Sequence of chain 1.C:
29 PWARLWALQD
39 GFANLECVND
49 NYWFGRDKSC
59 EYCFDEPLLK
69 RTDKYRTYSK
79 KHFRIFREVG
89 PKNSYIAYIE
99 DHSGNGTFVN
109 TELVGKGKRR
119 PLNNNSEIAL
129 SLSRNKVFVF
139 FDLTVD

A protein and the small-molecule ligand that binds it are described below.
Small molecule (SMILES): CC[C@H](C)[C@H](NC(=O)[C@H](CC(C)C)NC(=O)[C@H](Cc1ccc(O)cc1)NC(=O)[C@@H](NC(=O)[C@H](CC(=O)O)NC(=O)[C@H](Cc1ccccc1)NC(=O)[C@@H](N)Cc1cnc[nH]1)[C@@H](C)OP(=O)(O)O)C(=O)N[C@@H](CCCN=C(N)N)C(=O)O

Binding-site contacts:
Ligand atom N contacts residue ASN103 of chain 1.C at 2.9 Å (h-bond).
Ligand atom OG1 contacts residue TYR76 of chain 1.C at 3.5 Å (h-bond).
Ligand atom C contacts residue ASN103 of chain 1.C at 3.6 Å.
Ligand atom CZ contacts residue TYR73 of chain 1.C at 3.5 Å (hydrophobic).
Ligand atom CD1 contacts residue ARG74 of chain 1.C at 3.5 Å.
Ligand atom NH2 contacts residue SER129 of chain 1.C at 3.2 Å (h-bond).
Ligand atom CG contacts residue ARG74 of chain 1.C at 3.4 Å.
Ligand atom O3P contacts residue ARG54 of chain 1.C at 3.6 Å (salt-bridge).
Ligand atom CG2 contacts residue THR75 of chain 1.C at 3.5 Å.
Ligand atom N contacts residue ARG74 of chain 1.C at 3.3 Å (salt-bridge).
Ligand atom CG2 contacts residue TYR76 of chain 1.C at 3.4 Å (hydrophobic).
Ligand atom OG1 contacts residue SER77 of chain 1.C at 3.4 Å.
Ligand atom NE2 contacts residue ASP55 of chain 1.C at 3.4 Å.
Ligand atom O3P contacts residue SER77 of chain 1.C at 3.5 Å.
Ligand atom P contacts residue LYS78 of chain 1.C at 3.6 Å.
Ligand atom CZ contacts residue ARG74 of chain 1.C at 3.4 Å.
Ligand atom CD1 contacts residue LEU130 of chain 1.C at 3.6 Å (hydrophobic).
Ligand atom CE1 contacts residue LYS56 of chain 1.C at 3.5 Å.
Ligand atom CD1 contacts residue ARG54 of chain 1.C at 3.4 Å.
Ligand atom ND1 contacts residue ARG54 of chain 1.C at 3.4 Å (salt-bridge).
Ligand atom CE2 contacts residue ARG74 of chain 1.C at 3.5 Å.
Ligand atom OG1 contacts residue ARG54 of chain 1.C at 3.0 Å (salt-bridge).
Ligand atom O contacts residue ASN103 of chain 1.C at 3.0 Å (h-bond).
Ligand atom CA contacts residue ASN103 of chain 1.C at 3.3 Å.
Ligand atom CE1 contacts residue ARG54 of chain 1.C at 3.3 Å.
Ligand atom CD2 contacts residue ARG74 of chain 1.C at 3.4 Å.
Ligand atom O3P contacts residue LYS78 of chain 1.C at 2.8 Å (salt-bridge).
Ligand atom CE2 contacts residue TYR73 of chain 1.C at 3.6 Å (hydrophobic).
Ligand atom N contacts residue ARG54 of chain 1.C at 3.5 Å (salt-bridge).
Ligand atom CE1 contacts residue ARG74 of chain 1.C at 3.5 Å.
Ligand atom CD1 contacts residue SER129 of chain 1.C at 3.5 Å.
Ligand atom O contacts residue ARG54 of chain 1.C at 2.8 Å (salt-bridge).
Ligand atom O1P contacts residue SER77 of chain 1.C at 2.4 Å (h-bond).
Ligand atom CZ contacts residue ARG54 of chain 1.C at 3.5 Å.
Ligand atom NH1 contacts residue ASN103 of chain 1.C at 3.4 Å (h-bond).
Ligand atom NE2 contacts residue LYS56 of chain 1.C at 3.2 Å (salt-bridge).
Ligand atom CB contacts residue LYS78 of chain 1.C at 3.6 Å.
Ligand atom CE1 contacts residue ARG54 of chain 1.C at 3.1 Å.
Ligand atom P contacts residue SER77 of chain 1.C at 3.4 Å.
Ligand atom O2P contacts residue LYS78 of chain 1.C at 3.3 Å (salt-bridge).